Sequence of chain 1.A:
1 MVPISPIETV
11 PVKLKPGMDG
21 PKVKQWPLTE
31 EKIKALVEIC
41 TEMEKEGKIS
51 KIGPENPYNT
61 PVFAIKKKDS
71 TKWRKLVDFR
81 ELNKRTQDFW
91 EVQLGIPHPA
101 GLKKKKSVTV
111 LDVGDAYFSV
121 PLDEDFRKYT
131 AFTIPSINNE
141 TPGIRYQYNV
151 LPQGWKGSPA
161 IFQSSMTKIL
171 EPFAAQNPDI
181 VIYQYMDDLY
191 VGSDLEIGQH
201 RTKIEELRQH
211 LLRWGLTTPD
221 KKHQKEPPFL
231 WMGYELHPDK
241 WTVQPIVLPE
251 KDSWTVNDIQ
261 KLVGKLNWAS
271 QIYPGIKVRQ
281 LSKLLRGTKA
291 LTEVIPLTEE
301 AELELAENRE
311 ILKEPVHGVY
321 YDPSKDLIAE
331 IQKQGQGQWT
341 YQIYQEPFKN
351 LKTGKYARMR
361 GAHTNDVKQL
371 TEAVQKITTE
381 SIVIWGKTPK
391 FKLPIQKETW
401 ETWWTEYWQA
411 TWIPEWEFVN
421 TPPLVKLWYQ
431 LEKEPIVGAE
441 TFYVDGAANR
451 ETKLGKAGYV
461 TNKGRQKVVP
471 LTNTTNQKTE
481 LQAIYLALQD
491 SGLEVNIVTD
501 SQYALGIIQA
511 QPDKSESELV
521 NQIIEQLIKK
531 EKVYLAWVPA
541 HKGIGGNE

Binding-site contacts:
Ligand atom N2 contacts residue ALA447 of chain 1.A at 3.7 Å.
Ligand atom BR4 contacts residue LYS456 of chain 1.A at 4.2 Å.
Ligand atom BR4 contacts residue ALA457 of chain 1.A at 4.2 Å.
Ligand atom C5 contacts residue LYS456 of chain 1.A at 4.5 Å.
Ligand atom C3 contacts residue ASP445 of chain 1.A at 3.6 Å.
Ligand atom N2 contacts residue ASP445 of chain 1.A at 4.1 Å.
Ligand atom BR4 contacts residue GLY446 of chain 1.A at 4.5 Å.
Ligand atom C3 contacts residue GLY446 of chain 1.A at 4.0 Å.
Ligand atom BR4 contacts residue VAL468 of chain 1.A at 4.5 Å.
Ligand atom BR4 contacts residue GLY458 of chain 1.A at 4.0 Å.
Ligand atom BR4 contacts residue ASP445 of chain 1.A at 3.5 Å.
Ligand atom BR4 contacts residue BYZ1 of chain 1.K at 4.2 Å.
Ligand atom C3 contacts residue ALA447 of chain 1.A at 3.9 Å (hydrophobic).

This protein binds this small molecule.
Small molecule (SMILES): Brc1cn[nH]c1